Binding-site contacts:
Ligand atom N2 contacts residue ASN107 of chain 1.C at 2.8 Å (h-bond).
Ligand atom C4 contacts residue ASN107 of chain 1.C at 4.2 Å.
Ligand atom C7 contacts residue ASN107 of chain 1.C at 3.1 Å.
Ligand atom C3 contacts residue ASN107 of chain 1.C at 3.8 Å.
Ligand atom O7 contacts residue ASN107 of chain 1.C at 3.0 Å (h-bond).
Ligand atom O6 contacts residue GLY293 of chain 1.C at 3.7 Å.
Ligand atom C1 contacts residue ASN107 of chain 1.C at 1.4 Å.
Ligand atom O5 contacts residue ASN106 of chain 1.C at 3.9 Å.
Ligand atom C2 contacts residue ASN107 of chain 1.C at 2.4 Å.
Ligand atom O6 contacts residue ILE291 of chain 1.C at 3.8 Å.
Ligand atom O5 contacts residue ASN107 of chain 1.C at 2.4 Å (h-bond).
Ligand atom C6 contacts residue ASN106 of chain 1.C at 4.3 Å.
Ligand atom C8 contacts residue ASN107 of chain 1.C at 4.3 Å.
Ligand atom C5 contacts residue ASN107 of chain 1.C at 3.7 Å.
Ligand atom C1 contacts residue ASN106 of chain 1.C at 4.2 Å.

Sequence of chain 1.C:
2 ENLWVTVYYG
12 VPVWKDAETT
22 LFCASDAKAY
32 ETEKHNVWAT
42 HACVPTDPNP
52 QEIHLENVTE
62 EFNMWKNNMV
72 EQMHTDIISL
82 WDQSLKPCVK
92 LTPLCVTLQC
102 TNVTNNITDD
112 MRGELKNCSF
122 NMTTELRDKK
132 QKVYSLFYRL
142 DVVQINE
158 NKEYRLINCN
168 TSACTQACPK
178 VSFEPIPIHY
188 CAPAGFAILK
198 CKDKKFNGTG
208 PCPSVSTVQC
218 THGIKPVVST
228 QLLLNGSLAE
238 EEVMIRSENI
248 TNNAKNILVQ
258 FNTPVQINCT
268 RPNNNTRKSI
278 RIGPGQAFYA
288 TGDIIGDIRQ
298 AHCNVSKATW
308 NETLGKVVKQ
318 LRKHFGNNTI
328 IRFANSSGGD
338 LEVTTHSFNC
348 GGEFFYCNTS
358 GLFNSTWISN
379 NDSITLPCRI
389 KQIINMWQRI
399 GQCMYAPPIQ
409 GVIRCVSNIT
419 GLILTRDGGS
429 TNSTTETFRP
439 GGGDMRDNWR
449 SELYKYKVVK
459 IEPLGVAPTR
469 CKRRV

The protein below binds the small molecule below.
Small molecule (SMILES): CC(=O)N[C@@H]1[C@@H](O)[C@H](O)[C@@H](CO)O[C@H]1O